A protein and the small-molecule ligand that binds it are described below.
Small molecule (SMILES): CC(=O)N[C@H]1[C@H](O[C@H]2[C@H](O)[C@@H](NC(C)=O)CO[C@@H]2CO)O[C@H](CO)[C@@H](O)[C@@H]1O

Sequence of chain 1.A:
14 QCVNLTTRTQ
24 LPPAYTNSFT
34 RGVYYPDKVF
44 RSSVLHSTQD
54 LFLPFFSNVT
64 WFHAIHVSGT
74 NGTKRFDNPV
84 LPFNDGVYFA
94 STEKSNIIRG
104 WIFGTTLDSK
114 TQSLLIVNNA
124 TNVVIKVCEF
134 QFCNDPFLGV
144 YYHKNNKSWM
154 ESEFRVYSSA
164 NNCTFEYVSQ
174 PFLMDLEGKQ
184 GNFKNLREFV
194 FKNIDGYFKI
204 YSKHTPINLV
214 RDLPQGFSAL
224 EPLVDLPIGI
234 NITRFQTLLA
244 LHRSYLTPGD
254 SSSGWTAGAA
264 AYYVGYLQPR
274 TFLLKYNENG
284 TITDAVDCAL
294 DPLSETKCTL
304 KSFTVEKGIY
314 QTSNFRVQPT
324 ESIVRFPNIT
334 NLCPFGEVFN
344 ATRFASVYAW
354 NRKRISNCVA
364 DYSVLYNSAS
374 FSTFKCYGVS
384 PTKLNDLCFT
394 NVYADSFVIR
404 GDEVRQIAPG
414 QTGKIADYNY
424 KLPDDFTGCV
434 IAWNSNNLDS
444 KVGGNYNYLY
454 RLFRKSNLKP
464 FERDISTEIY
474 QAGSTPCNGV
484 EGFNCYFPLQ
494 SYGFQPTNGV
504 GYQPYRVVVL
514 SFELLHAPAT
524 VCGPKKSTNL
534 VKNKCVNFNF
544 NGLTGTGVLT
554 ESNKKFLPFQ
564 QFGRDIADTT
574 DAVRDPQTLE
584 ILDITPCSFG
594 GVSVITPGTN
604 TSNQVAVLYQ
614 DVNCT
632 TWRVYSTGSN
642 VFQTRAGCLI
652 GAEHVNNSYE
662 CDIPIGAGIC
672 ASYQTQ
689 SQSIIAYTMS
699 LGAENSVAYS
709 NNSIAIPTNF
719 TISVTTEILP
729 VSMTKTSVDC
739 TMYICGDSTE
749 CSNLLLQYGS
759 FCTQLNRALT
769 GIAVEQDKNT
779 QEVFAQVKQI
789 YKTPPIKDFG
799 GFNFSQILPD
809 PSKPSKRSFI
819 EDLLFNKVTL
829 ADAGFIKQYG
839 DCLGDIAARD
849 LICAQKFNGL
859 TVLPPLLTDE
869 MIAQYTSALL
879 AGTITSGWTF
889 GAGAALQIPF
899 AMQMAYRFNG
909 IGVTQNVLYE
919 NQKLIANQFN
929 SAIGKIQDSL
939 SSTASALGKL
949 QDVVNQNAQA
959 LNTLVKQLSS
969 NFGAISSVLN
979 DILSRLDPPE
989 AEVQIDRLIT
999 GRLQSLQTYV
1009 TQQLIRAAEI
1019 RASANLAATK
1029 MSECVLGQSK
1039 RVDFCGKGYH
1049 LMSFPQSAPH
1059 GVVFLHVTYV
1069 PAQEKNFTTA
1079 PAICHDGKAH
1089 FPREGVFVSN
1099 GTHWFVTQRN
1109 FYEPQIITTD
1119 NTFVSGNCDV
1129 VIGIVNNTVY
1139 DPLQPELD

Binding-site contacts:
Ligand atom C6 contacts residue THR236 of chain 1.A at 4.2 Å.
Ligand atom C8 contacts residue ARG457 of chain 1.B at 4.3 Å.
Ligand atom C2 contacts residue ASN234 of chain 1.A at 2.5 Å.
Ligand atom C8 contacts residue LYS462 of chain 1.B at 4.0 Å.
Ligand atom C1 contacts residue THR236 of chain 1.A at 3.9 Å.
Ligand atom C7 contacts residue ARG457 of chain 1.B at 3.9 Å.
Ligand atom C7 contacts residue ASN234 of chain 1.A at 3.7 Å.
Ligand atom C3 contacts residue ASN234 of chain 1.A at 3.9 Å.
Ligand atom O7 contacts residue ASN234 of chain 1.A at 4.1 Å.
Ligand atom O5 contacts residue THR236 of chain 1.A at 3.5 Å.
Ligand atom C5 contacts residue THR236 of chain 1.A at 4.0 Å.
Ligand atom C8 contacts residue GLU465 of chain 1.B at 3.4 Å.
Ligand atom O7 contacts residue ARG457 of chain 1.B at 2.9 Å (salt-bridge).
Ligand atom C4 contacts residue ASN234 of chain 1.A at 4.3 Å.
Ligand atom C5 contacts residue ASN234 of chain 1.A at 3.8 Å.
Ligand atom C7 contacts residue ASN460 of chain 1.B at 4.3 Å.
Ligand atom O7 contacts residue SER459 of chain 1.B at 3.4 Å (h-bond).
Ligand atom O5 contacts residue THR108 of chain 1.A at 3.9 Å.
Ligand atom C8 contacts residue ASN460 of chain 1.B at 3.4 Å.
Ligand atom C7 contacts residue SER459 of chain 1.B at 4.0 Å.
Ligand atom C1 contacts residue THR108 of chain 1.A at 4.3 Å.
Ligand atom N2 contacts residue ASN234 of chain 1.A at 2.9 Å (h-bond).
Ligand atom O7 contacts residue ASN460 of chain 1.B at 4.5 Å.
Ligand atom C6 contacts residue LYS458 of chain 1.B at 3.9 Å.
Ligand atom C8 contacts residue SER459 of chain 1.B at 4.5 Å.
Ligand atom C7 contacts residue GLU465 of chain 1.B at 4.5 Å.
Ligand atom C1 contacts residue ASN234 of chain 1.A at 1.5 Å.
Ligand atom O3 contacts residue SER459 of chain 1.B at 3.7 Å.
Ligand atom C8 contacts residue LEU461 of chain 1.B at 4.3 Å (hydrophobic).
Ligand atom O5 contacts residue ASN234 of chain 1.A at 2.4 Å (h-bond).
Ligand atom O6 contacts residue LYS458 of chain 1.B at 3.3 Å.

Sequence of chain 1.B:
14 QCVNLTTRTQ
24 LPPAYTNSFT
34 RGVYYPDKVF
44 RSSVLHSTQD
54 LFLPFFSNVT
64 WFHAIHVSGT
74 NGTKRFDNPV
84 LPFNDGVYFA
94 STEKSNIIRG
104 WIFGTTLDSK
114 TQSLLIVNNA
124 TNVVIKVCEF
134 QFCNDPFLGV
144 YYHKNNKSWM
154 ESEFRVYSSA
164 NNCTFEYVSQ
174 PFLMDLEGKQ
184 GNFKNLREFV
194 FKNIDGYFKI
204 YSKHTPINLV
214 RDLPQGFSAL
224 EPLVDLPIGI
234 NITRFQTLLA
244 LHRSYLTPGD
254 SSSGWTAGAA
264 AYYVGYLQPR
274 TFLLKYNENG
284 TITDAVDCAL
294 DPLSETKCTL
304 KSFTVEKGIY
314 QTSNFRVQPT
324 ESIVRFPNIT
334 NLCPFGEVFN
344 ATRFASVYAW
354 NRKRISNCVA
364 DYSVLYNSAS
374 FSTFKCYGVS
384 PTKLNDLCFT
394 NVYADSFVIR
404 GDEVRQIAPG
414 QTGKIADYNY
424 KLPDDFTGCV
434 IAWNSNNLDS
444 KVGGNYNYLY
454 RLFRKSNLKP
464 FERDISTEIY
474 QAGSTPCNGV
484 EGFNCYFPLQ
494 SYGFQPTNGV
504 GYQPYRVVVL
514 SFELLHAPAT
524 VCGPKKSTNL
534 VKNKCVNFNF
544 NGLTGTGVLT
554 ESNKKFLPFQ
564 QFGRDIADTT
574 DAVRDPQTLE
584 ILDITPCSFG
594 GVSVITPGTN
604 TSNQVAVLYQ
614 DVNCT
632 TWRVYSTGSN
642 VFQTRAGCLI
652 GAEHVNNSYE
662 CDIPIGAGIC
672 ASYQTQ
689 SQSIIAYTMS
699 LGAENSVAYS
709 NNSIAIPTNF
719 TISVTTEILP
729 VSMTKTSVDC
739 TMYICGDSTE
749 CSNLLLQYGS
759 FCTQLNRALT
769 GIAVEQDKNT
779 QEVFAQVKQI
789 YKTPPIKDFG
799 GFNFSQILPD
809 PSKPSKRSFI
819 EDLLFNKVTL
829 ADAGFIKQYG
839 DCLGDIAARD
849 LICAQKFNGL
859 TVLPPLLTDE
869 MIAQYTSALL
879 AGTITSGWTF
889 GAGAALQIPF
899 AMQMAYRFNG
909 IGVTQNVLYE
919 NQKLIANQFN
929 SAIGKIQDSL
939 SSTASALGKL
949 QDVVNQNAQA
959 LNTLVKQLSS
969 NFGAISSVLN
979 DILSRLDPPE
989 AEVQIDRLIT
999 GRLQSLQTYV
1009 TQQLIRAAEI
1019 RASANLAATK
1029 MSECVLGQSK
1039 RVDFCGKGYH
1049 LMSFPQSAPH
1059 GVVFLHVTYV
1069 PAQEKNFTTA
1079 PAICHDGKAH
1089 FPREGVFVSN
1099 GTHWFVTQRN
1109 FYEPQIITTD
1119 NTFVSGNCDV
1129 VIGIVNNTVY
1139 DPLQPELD